Sequence of chain 1.C:
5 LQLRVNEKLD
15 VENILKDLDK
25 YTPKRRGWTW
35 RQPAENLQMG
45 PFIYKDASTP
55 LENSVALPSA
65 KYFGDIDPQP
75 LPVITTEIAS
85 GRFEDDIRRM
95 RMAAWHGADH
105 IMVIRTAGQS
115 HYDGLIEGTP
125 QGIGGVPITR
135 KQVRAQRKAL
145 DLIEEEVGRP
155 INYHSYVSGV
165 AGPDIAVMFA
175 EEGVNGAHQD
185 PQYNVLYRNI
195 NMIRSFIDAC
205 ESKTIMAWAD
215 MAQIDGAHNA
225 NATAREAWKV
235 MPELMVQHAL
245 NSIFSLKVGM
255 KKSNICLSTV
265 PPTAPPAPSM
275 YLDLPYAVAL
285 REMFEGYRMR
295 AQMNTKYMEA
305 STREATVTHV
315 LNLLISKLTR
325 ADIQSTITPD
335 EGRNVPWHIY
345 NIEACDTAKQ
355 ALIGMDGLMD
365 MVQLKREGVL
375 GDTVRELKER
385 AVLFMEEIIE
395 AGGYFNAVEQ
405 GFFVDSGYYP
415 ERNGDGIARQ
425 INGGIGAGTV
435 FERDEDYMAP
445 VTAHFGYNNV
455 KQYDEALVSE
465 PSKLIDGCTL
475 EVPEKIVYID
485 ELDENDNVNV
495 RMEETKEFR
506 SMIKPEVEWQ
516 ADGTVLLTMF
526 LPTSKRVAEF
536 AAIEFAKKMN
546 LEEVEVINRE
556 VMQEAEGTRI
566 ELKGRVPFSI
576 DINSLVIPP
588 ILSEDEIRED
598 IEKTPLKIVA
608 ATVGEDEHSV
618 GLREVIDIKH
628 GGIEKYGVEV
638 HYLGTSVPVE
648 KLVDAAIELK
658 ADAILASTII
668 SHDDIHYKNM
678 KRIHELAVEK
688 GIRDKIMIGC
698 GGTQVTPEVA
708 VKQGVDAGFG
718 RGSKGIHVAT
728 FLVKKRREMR

A protein and the small-molecule ligand that binds it are described below.
Small molecule (SMILES): C[C@H]1O[C@@H](n2cnc3c(N)ncnc32)[C@H](O)[C@@H]1O

Binding-site contacts:
Ligand atom N7 contacts residue LEU486 of chain 1.C at 3.7 Å.
Ligand atom C2 contacts residue LEU486 of chain 1.C at 3.2 Å (hydrophobic).
Ligand atom O2' contacts residue GLU121 of chain 1.C at 4.2 Å.
Ligand atom C2' contacts residue ASP487 of chain 1.C at 4.4 Å.
Ligand atom O3' contacts residue ASP490 of chain 1.C at 4.0 Å.
Ligand atom O2' contacts residue LEU486 of chain 1.C at 4.5 Å.
Ligand atom C3' contacts residue ASP487 of chain 1.C at 3.6 Å.
Ligand atom C4' contacts residue ASP487 of chain 1.C at 4.0 Å.
Ligand atom N9 contacts residue LEU486 of chain 1.C at 4.1 Å.
Ligand atom C4 contacts residue LEU486 of chain 1.C at 3.4 Å (hydrophobic).
Ligand atom C6 contacts residue LEU486 of chain 1.C at 3.8 Å (hydrophobic).
Ligand atom N1 contacts residue LEU486 of chain 1.C at 3.5 Å (h-bond).
Ligand atom O3' contacts residue ASP487 of chain 1.C at 3.6 Å.
Ligand atom N3 contacts residue LEU486 of chain 1.C at 3.1 Å (h-bond).
Ligand atom C8 contacts residue LEU486 of chain 1.C at 3.7 Å (hydrophobic).
Ligand atom O4' contacts residue ASP487 of chain 1.C at 4.2 Å.
Ligand atom C5 contacts residue LEU486 of chain 1.C at 3.7 Å (hydrophobic).
Ligand atom O3' contacts residue PRO124 of chain 1.C at 3.8 Å.
Ligand atom N3 contacts residue ASP487 of chain 1.C at 3.9 Å.